Binding-site contacts:
Ligand atom O7 contacts residue ASN381 of chain 2.A at 4.3 Å.
Ligand atom O5 contacts residue VAL449 of chain 2.A at 4.3 Å.
Ligand atom O4 contacts residue VAL449 of chain 2.A at 4.2 Å.
Ligand atom C2 contacts residue SER450 of chain 2.A at 4.3 Å.
Ligand atom C3 contacts residue ASN267 of chain 2.A at 3.6 Å.
Ligand atom O5 contacts residue NAG1 of chain 2.I at 3.5 Å.
Ligand atom C5 contacts residue VAL449 of chain 2.A at 3.7 Å (hydrophobic).
Ligand atom C3 contacts residue VAL449 of chain 2.A at 4.0 Å (hydrophobic).
Ligand atom N2 contacts residue ASN267 of chain 2.A at 2.9 Å (h-bond).
Ligand atom C6 contacts residue SER214 of chain 2.A at 4.3 Å.
Ligand atom C4 contacts residue ASN267 of chain 2.A at 4.2 Å.
Ligand atom N2 contacts residue SER450 of chain 2.A at 3.7 Å.
Ligand atom C8 contacts residue LEU266 of chain 2.A at 3.7 Å (hydrophobic).
Ligand atom O7 contacts residue PRO217 of chain 2.A at 3.9 Å.
Ligand atom C4 contacts residue VAL449 of chain 2.A at 4.3 Å (hydrophobic).
Ligand atom C5 contacts residue ASN267 of chain 2.A at 3.6 Å.
Ligand atom O5 contacts residue ASN267 of chain 2.A at 2.4 Å (h-bond).
Ligand atom O7 contacts residue VAL259 of chain 2.A at 4.4 Å.
Ligand atom C5 contacts residue NAG1 of chain 2.I at 3.8 Å.
Ligand atom C2 contacts residue ASN267 of chain 2.A at 2.4 Å.
Ligand atom C1 contacts residue NAG1 of chain 2.I at 4.0 Å.
Ligand atom O6 contacts residue CYS382 of chain 2.A at 4.3 Å.
Ligand atom O3 contacts residue CYS382 of chain 2.A at 3.6 Å (h-bond).
Ligand atom C7 contacts residue ASN267 of chain 2.A at 3.6 Å.
Ligand atom C6 contacts residue NAG1 of chain 2.I at 3.9 Å.
Ligand atom C1 contacts residue VAL449 of chain 2.A at 4.2 Å (hydrophobic).
Ligand atom O6 contacts residue SER214 of chain 2.A at 3.9 Å.
Ligand atom O7 contacts residue ASN267 of chain 2.A at 3.9 Å.
Ligand atom O6 contacts residue GLY383 of chain 2.A at 3.5 Å.
Ligand atom C8 contacts residue ASN381 of chain 2.A at 4.1 Å.
Ligand atom C1 contacts residue ASN267 of chain 2.A at 1.4 Å.
Ligand atom C1 contacts residue SER450 of chain 2.A at 3.8 Å.

A small-molecule ligand and the protein it binds are described below.
Small molecule (SMILES): CC(=O)N[C@H]1[C@H](O[C@H]2[C@H](O)[C@@H](NC(C)=O)CO[C@@H]2CO)O[C@H](CO)[C@@H](O[C@@H]2O[C@H](CO)[C@@H](O)[C@H](O[C@H]3O[C@H](CO)[C@@H](O)[C@H](O)[C@@H]3O)[C@@H]2O)[C@@H]1O

Sequence of chain 2.A:
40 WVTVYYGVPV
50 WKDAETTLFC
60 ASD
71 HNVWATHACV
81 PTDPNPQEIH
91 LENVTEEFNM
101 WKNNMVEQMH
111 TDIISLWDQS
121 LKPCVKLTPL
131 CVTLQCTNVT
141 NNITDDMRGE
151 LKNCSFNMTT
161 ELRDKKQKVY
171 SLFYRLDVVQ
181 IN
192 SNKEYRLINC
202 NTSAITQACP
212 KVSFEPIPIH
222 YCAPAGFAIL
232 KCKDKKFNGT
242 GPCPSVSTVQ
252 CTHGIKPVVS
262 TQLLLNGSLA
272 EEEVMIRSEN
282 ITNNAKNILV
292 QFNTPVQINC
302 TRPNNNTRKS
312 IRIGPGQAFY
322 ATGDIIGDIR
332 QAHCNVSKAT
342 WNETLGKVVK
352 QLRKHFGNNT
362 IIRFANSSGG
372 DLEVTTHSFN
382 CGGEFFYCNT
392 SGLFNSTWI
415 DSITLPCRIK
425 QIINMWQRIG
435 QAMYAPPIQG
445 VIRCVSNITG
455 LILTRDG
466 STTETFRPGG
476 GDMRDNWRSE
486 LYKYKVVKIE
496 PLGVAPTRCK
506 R